Binding-site contacts:
Ligand atom CL1 contacts residue B3G1 of chain 2.E at 0.0 Å.
Ligand atom C05 contacts residue B3G1 of chain 2.E at 0.0 Å.
Ligand atom C26 contacts residue B3G1 of chain 2.E at 0.0 Å.
Ligand atom C04 contacts residue B3G1 of chain 2.E at 0.0 Å.
Ligand atom C30 contacts residue B3G1 of chain 2.E at 0.0 Å.
Ligand atom N03 contacts residue B3G1 of chain 2.E at 0.1 Å (h-bond).
Ligand atom C07 contacts residue B3G1 of chain 2.E at 0.0 Å.
Ligand atom C02 contacts residue B3G1 of chain 2.E at 0.0 Å.
Ligand atom C25 contacts residue B3G1 of chain 2.E at 0.0 Å.
Ligand atom N06 contacts residue B3G1 of chain 2.E at 0.0 Å (h-bond).
Ligand atom C08 contacts residue B3G1 of chain 2.E at 0.1 Å.
Ligand atom O22 contacts residue B3G1 of chain 2.E at 0.0 Å (h-bond).
Ligand atom O09 contacts residue CYS155 of chain 2.A at 2.6 Å (h-bond).
Ligand atom C12 contacts residue B3G1 of chain 2.E at 0.1 Å.
Ligand atom O01 contacts residue B3G1 of chain 2.E at 0.0 Å (h-bond).
Ligand atom C14 contacts residue B3G1 of chain 2.E at 0.0 Å.
Ligand atom O16 contacts residue B3G1 of chain 2.E at 0.1 Å (h-bond).
Ligand atom N06 contacts residue GLN174 of chain 2.A at 3.0 Å (h-bond).
Ligand atom C08 contacts residue CYS155 of chain 2.A at 1.8 Å (hydrophobic).
Ligand atom C07 contacts residue CYS155 of chain 2.A at 2.7 Å (hydrophobic).
Ligand atom O09 contacts residue B3G1 of chain 2.E at 1.3 Å.
Ligand atom C19 contacts residue B3G1 of chain 2.E at 0.0 Å.
Ligand atom C21 contacts residue B3G1 of chain 2.E at 0.0 Å.
Ligand atom C10 contacts residue B3G1 of chain 2.E at 0.0 Å.
Ligand atom O16 contacts residue HIS173 of chain 2.A at 2.8 Å (h-bond).
Ligand atom C11 contacts residue B3G1 of chain 2.E at 0.0 Å.
Ligand atom C23 contacts residue B3G1 of chain 2.E at 0.0 Å.
Ligand atom C15 contacts residue B3G1 of chain 2.E at 0.0 Å.
Ligand atom C18 contacts residue B3G1 of chain 2.E at 0.0 Å.
Ligand atom C27 contacts residue B3G1 of chain 2.E at 0.0 Å.
Ligand atom C24 contacts residue B3G1 of chain 2.E at 0.0 Å.
Ligand atom N13 contacts residue GLU176 of chain 2.A at 3.1 Å (salt-bridge).
Ligand atom C20 contacts residue B3G1 of chain 2.E at 0.0 Å.
Ligand atom O17 contacts residue B3G1 of chain 2.E at 0.0 Å (h-bond).
Ligand atom N06 contacts residue CYS155 of chain 2.A at 3.0 Å (h-bond).
Ligand atom N13 contacts residue B3G1 of chain 2.E at 0.0 Å (h-bond).
Ligand atom O01 contacts residue GLU176 of chain 2.A at 2.9 Å (salt-bridge).
Ligand atom C31 contacts residue B3G1 of chain 2.E at 0.0 Å.
Ligand atom C29 contacts residue B3G1 of chain 2.E at 0.0 Å.
Ligand atom N03 contacts residue GLN199 of chain 2.A at 3.0 Å (h-bond).

Sequence of chain 2.A:
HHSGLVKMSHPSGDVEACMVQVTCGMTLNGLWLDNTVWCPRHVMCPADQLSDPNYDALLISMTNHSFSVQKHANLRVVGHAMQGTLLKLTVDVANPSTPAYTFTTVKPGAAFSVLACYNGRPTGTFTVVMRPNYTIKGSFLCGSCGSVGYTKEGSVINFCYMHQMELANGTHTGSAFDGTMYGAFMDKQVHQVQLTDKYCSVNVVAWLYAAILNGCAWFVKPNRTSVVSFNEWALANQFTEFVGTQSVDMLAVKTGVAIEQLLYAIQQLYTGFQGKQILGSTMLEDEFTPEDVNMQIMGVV

The small molecule below binds the protein below.
Small molecule (SMILES): CC(C)C[C@H](NC(=O)OCCc1cccc(Cl)c1)C(=O)N[C@@H](C[C@@H]1CCNC1=O)C(O)S(=O)(=O)O